Sequence of chain 1.T:
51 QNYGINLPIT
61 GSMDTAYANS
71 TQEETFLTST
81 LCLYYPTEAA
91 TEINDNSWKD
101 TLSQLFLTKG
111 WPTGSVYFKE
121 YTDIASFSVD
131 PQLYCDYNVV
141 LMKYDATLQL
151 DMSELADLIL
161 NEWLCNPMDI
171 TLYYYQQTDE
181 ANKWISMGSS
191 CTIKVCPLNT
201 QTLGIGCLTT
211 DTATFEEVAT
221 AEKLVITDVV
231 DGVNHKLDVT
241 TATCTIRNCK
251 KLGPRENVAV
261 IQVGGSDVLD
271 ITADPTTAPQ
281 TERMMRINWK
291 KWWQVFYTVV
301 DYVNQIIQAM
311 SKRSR

A protein and the small-molecule ligand that binds it are described below.
Small molecule (SMILES): CC(=O)N[C@@H]1[C@@H](O)[C@H](O)[C@@H](CO)O[C@H]1O

Binding-site contacts:
Ligand atom C1 contacts residue ASN69 of chain 1.T at 1.5 Å.
Ligand atom O5 contacts residue ASN69 of chain 1.T at 2.5 Å (h-bond).
Ligand atom C2 contacts residue ASN69 of chain 1.T at 2.5 Å.
Ligand atom C7 contacts residue ASN69 of chain 1.T at 3.9 Å.
Ligand atom C5 contacts residue ASN69 of chain 1.T at 3.7 Å.
Ligand atom N2 contacts residue ASN69 of chain 1.T at 2.8 Å (h-bond).
Ligand atom C3 contacts residue ASN69 of chain 1.T at 3.8 Å.
Ligand atom C4 contacts residue ASN69 of chain 1.T at 4.2 Å.
Ligand atom O6 contacts residue ASN69 of chain 1.T at 4.3 Å.